This protein binds this small molecule.
Small molecule (SMILES): CC(=O)N[C@H]1[C@H](O[C@H]2[C@H](O)[C@@H](NC(C)=O)CO[C@@H]2CO)O[C@H](CO)[C@@H](O[C@@H]2O[C@H](CO)[C@@H](O)[C@H](O)[C@@H]2O)[C@@H]1O

Sequence of chain 1.A:
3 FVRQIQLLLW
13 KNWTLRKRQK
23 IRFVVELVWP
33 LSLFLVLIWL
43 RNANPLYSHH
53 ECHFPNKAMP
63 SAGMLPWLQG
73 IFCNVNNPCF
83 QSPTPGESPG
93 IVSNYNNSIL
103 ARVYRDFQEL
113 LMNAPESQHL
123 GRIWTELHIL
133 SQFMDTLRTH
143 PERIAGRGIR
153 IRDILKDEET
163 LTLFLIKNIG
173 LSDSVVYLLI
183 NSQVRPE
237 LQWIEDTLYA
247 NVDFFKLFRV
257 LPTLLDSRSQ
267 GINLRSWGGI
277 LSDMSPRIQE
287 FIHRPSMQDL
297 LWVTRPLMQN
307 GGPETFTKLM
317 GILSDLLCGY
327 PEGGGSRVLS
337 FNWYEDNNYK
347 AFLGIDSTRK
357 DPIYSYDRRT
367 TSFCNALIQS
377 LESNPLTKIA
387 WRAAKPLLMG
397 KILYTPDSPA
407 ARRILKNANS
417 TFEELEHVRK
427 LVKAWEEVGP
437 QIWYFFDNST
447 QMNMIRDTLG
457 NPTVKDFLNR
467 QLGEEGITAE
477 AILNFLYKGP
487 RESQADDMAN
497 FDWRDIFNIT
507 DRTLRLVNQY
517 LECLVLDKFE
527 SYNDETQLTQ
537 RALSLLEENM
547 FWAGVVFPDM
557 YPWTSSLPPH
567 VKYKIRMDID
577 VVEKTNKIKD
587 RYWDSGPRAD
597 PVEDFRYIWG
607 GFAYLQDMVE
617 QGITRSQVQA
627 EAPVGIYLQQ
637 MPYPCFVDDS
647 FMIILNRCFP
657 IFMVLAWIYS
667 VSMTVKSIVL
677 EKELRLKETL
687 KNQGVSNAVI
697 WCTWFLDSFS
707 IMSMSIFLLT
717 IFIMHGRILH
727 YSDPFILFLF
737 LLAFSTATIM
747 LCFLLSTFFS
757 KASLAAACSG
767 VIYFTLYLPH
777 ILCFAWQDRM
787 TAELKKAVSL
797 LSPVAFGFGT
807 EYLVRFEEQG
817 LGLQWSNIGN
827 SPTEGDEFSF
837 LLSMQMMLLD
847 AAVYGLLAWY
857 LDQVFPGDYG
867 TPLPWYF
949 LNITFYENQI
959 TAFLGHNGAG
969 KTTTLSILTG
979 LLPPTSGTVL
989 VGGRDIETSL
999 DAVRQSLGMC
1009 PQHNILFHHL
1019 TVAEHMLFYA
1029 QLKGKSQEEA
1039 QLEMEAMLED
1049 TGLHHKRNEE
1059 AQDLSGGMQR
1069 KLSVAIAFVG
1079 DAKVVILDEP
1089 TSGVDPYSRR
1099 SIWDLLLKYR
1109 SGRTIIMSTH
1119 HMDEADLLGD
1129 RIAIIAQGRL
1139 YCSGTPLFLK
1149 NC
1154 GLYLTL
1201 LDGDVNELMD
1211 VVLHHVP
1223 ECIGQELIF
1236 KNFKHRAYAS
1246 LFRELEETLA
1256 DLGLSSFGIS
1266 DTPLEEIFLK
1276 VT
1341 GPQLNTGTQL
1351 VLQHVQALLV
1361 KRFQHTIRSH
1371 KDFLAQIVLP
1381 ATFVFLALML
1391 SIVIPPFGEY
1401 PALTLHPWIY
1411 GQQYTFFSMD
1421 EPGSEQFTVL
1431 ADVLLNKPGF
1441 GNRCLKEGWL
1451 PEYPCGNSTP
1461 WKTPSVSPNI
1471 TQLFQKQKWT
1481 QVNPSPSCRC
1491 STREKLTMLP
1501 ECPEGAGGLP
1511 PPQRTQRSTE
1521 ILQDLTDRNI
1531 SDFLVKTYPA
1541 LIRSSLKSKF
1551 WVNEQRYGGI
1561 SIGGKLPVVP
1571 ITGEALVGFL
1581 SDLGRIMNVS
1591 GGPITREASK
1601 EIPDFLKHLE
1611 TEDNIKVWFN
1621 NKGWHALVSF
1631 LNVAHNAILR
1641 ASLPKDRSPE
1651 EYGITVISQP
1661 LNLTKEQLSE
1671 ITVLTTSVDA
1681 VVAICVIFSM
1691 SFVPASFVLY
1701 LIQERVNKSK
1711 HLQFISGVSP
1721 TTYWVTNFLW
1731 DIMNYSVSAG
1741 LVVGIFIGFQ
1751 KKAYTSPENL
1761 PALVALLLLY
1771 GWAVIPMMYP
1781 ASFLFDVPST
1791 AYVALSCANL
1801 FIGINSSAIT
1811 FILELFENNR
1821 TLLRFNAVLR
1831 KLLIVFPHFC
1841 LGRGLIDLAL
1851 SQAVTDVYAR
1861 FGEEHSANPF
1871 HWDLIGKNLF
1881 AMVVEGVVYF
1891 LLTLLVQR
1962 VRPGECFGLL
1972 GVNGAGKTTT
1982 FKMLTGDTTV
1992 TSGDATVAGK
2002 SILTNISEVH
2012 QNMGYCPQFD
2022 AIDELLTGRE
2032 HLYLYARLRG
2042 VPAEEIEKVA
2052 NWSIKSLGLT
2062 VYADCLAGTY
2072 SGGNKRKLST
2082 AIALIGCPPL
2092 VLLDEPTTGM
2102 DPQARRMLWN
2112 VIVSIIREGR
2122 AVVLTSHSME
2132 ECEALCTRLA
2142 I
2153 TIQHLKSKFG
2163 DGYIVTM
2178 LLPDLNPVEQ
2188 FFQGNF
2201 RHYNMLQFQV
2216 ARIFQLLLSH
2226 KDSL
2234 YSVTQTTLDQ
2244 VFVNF

Binding-site contacts:
Ligand atom C2 contacts residue ASN415 of chain 1.A at 2.4 Å.
Ligand atom C1 contacts residue ASN415 of chain 1.A at 1.4 Å.
Ligand atom O5 contacts residue ASN415 of chain 1.A at 2.4 Å (h-bond).
Ligand atom O7 contacts residue ASN415 of chain 1.A at 3.3 Å (h-bond).
Ligand atom O5 contacts residue PHE418 of chain 1.A at 4.2 Å.
Ligand atom C6 contacts residue GLU422 of chain 1.A at 4.3 Å.
Ligand atom C4 contacts residue ASN415 of chain 1.A at 4.2 Å.
Ligand atom O6 contacts residue ASP523 of chain 1.A at 4.4 Å.
Ligand atom N2 contacts residue ASP523 of chain 1.A at 4.1 Å.
Ligand atom C2 contacts residue ASP523 of chain 1.A at 4.2 Å.
Ligand atom C6 contacts residue ASN415 of chain 1.A at 4.3 Å.
Ligand atom O7 contacts residue ARG425 of chain 1.A at 3.3 Å (salt-bridge).
Ligand atom C4 contacts residue ASP523 of chain 1.A at 4.2 Å.
Ligand atom C3 contacts residue ASP523 of chain 1.A at 3.3 Å.
Ligand atom C8 contacts residue LYS412 of chain 1.A at 4.4 Å.
Ligand atom O3 contacts residue ASP523 of chain 1.A at 3.8 Å.
Ligand atom O7 contacts residue LYS412 of chain 1.A at 3.9 Å.
Ligand atom C6 contacts residue LEU522 of chain 1.A at 3.6 Å (hydrophobic).
Ligand atom C3 contacts residue ASN415 of chain 1.A at 3.7 Å.
Ligand atom C5 contacts residue ASN415 of chain 1.A at 3.7 Å.
Ligand atom O4 contacts residue ASP523 of chain 1.A at 3.7 Å.
Ligand atom C7 contacts residue GLU422 of chain 1.A at 4.1 Å.
Ligand atom C8 contacts residue ASN415 of chain 1.A at 4.3 Å.
Ligand atom O6 contacts residue GLU422 of chain 1.A at 4.0 Å.
Ligand atom O6 contacts residue GLU419 of chain 1.A at 4.3 Å.
Ligand atom O5 contacts residue ASP523 of chain 1.A at 3.9 Å.
Ligand atom C1 contacts residue ASP523 of chain 1.A at 4.4 Å.
Ligand atom C5 contacts residue LEU522 of chain 1.A at 3.2 Å (hydrophobic).
Ligand atom O7 contacts residue GLU422 of chain 1.A at 2.9 Å (salt-bridge).
Ligand atom C1 contacts residue LEU522 of chain 1.A at 4.0 Å (hydrophobic).
Ligand atom C7 contacts residue ASN415 of chain 1.A at 3.2 Å.
Ligand atom C7 contacts residue ARG425 of chain 1.A at 4.3 Å.
Ligand atom C5 contacts residue ASP523 of chain 1.A at 4.2 Å.
Ligand atom O5 contacts residue LEU522 of chain 1.A at 3.6 Å.
Ligand atom C6 contacts residue PHE418 of chain 1.A at 4.2 Å (hydrophobic).
Ligand atom C8 contacts residue PHE525 of chain 1.A at 4.4 Å (hydrophobic).
Ligand atom N2 contacts residue ASN415 of chain 1.A at 2.8 Å (h-bond).
Ligand atom O6 contacts residue ASN415 of chain 1.A at 4.3 Å.
Ligand atom N2 contacts residue PHE525 of chain 1.A at 4.3 Å.
Ligand atom C8 contacts residue ASP523 of chain 1.A at 3.7 Å.